Sequence of chain 1.A:
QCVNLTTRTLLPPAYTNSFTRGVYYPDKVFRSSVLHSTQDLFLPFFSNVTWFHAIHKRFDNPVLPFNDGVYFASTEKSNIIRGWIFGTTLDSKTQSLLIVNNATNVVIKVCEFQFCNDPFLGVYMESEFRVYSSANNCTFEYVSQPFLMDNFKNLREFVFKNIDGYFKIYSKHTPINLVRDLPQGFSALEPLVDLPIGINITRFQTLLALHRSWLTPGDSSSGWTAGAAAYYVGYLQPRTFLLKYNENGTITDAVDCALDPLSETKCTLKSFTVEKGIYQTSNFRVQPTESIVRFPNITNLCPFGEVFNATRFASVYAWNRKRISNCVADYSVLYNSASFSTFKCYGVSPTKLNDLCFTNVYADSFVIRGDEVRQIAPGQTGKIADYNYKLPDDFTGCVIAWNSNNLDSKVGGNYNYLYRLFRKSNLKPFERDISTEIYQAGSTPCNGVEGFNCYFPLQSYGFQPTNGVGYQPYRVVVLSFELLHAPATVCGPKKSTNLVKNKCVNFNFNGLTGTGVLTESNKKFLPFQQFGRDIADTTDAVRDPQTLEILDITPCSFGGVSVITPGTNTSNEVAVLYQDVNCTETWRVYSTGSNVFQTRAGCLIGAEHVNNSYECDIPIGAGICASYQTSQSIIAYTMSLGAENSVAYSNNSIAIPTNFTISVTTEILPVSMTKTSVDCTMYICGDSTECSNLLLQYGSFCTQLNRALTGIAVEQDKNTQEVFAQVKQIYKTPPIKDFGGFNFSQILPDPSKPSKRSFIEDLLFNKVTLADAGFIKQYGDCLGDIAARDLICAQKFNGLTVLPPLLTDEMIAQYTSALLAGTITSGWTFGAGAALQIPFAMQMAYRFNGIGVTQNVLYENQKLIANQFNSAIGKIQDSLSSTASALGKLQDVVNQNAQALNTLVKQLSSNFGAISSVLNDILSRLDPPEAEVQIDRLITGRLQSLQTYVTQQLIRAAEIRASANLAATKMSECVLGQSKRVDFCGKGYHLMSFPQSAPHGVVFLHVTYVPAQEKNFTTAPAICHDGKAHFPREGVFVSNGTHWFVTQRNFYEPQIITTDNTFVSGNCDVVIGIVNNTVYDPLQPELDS

A protein and the small-molecule ligand that binds it are described below.
Small molecule (SMILES): CC(=O)N[C@@H]1[C@@H](O)[C@H](O)[C@@H](CO)O[C@H]1O

Binding-site contacts:
Ligand atom O5 contacts residue ASN61 of chain 1.A at 2.3 Å (h-bond).
Ligand atom O5 contacts residue TYR28 of chain 1.A at 3.2 Å.
Ligand atom C5 contacts residue TYR28 of chain 1.A at 3.5 Å (hydrophobic).
Ligand atom C7 contacts residue ASN61 of chain 1.A at 4.0 Å.
Ligand atom O6 contacts residue TYR28 of chain 1.A at 4.4 Å.
Ligand atom C1 contacts residue TYR28 of chain 1.A at 3.2 Å (hydrophobic).
Ligand atom C8 contacts residue ASN61 of chain 1.A at 4.2 Å.
Ligand atom N2 contacts residue ASN61 of chain 1.A at 2.9 Å (h-bond).
Ligand atom C3 contacts residue ASN61 of chain 1.A at 3.8 Å.
Ligand atom C1 contacts residue ASN61 of chain 1.A at 1.4 Å.
Ligand atom C6 contacts residue TYR28 of chain 1.A at 4.0 Å (hydrophobic).
Ligand atom C5 contacts residue ASN61 of chain 1.A at 3.6 Å.
Ligand atom C2 contacts residue ASN61 of chain 1.A at 2.5 Å.
Ligand atom C4 contacts residue ASN61 of chain 1.A at 4.2 Å.